Sequence of chain 40.F:
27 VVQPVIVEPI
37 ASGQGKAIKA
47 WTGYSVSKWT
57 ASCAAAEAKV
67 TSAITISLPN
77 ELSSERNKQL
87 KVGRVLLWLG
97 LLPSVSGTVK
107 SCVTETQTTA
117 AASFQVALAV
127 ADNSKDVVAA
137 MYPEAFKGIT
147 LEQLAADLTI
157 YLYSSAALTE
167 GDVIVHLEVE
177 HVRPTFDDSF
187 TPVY

This protein binds this small molecule.
Small molecule (SMILES): Nc1ncnc2c1ncn2[C@@H]1O[C@H]([C@@H]2O[C@@H]3[C@H](O[P](=O)(O)O2)[C@@H](CO[P](=O)(O)O[C@H]2[C@@H](O)[C@H](n4cnc5c(N)ncnc54)O[C@@H]2COP(=O)=O)O[C@H]3n2ccc(=O)[nH]c2=O)[C@@H](O[P](=O)(O)OC[C@H]2O[C@@H](n3ccc(=O)[nH]c3=O)[C@H](O)[C@@H]2O)[C@H]1O

Binding-site contacts:
Ligand atom C8 contacts residue TRP47 of chain 40.F at 3.6 Å (hydrophobic).
Ligand atom O4' contacts residue TRP47 of chain 40.F at 3.4 Å.
Ligand atom O4' contacts residue LYS143 of chain 40.F at 4.4 Å.
Ligand atom N7 contacts residue TRP47 of chain 40.F at 3.6 Å.
Ligand atom O2' contacts residue LYS143 of chain 40.F at 3.8 Å.
Ligand atom N9 contacts residue LYS143 of chain 40.F at 3.2 Å (salt-bridge).
Ligand atom C1' contacts residue LYS143 of chain 40.F at 3.2 Å.
Ligand atom C2' contacts residue GLU140 of chain 40.F at 3.0 Å.
Ligand atom C8 contacts residue LYS143 of chain 40.F at 2.7 Å.
Ligand atom O2' contacts residue GLU140 of chain 40.F at 2.3 Å (salt-bridge).
Ligand atom N6 contacts residue TRP47 of chain 40.F at 4.2 Å.
Ligand atom N9 contacts residue TRP47 of chain 40.F at 3.3 Å.
Ligand atom N1 contacts residue TRP47 of chain 40.F at 3.7 Å.
Ligand atom C4' contacts residue GLU140 of chain 40.F at 3.4 Å.
Ligand atom O4' contacts residue LYS143 of chain 40.F at 4.2 Å.
Ligand atom C1' contacts residue TRP47 of chain 40.F at 3.7 Å (hydrophobic).
Ligand atom C3' contacts residue GLU140 of chain 40.F at 3.8 Å.
Ligand atom C2' contacts residue LYS143 of chain 40.F at 3.7 Å.
Ligand atom N9 contacts residue GLU140 of chain 40.F at 4.1 Å.
Ligand atom C5' contacts residue ARG90 of chain 40.F at 4.3 Å.
Ligand atom O3' contacts residue GLU140 of chain 40.F at 4.4 Å.
Ligand atom N3 contacts residue TRP47 of chain 40.F at 3.4 Å.
Ligand atom C5 contacts residue TRP47 of chain 40.F at 3.8 Å (hydrophobic).
Ligand atom C2 contacts residue TRP47 of chain 40.F at 3.4 Å (hydrophobic).
Ligand atom C4 contacts residue TRP47 of chain 40.F at 3.3 Å (hydrophobic).
Ligand atom C6 contacts residue TRP47 of chain 40.F at 3.7 Å (hydrophobic).
Ligand atom C1' contacts residue GLU140 of chain 40.F at 2.7 Å.
Ligand atom O4' contacts residue GLU140 of chain 40.F at 3.0 Å (salt-bridge).
Ligand atom N7 contacts residue LYS143 of chain 40.F at 3.8 Å.